Sequence of chain 1.B:
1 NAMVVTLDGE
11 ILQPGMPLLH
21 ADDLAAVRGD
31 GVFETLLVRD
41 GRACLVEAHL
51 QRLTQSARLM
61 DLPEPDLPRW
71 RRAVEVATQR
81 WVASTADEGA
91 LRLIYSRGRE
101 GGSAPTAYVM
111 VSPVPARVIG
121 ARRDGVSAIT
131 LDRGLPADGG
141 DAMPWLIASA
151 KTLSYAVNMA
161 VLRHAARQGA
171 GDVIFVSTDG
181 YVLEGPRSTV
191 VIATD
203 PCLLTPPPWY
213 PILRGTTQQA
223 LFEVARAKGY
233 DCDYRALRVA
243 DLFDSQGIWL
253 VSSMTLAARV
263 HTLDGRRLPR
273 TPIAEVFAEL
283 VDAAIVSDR

Binding-site contacts:
Ligand atom O2 contacts residue SER254 of chain 1.A at 3.8 Å.
Ligand atom C2 contacts residue ARG187 of chain 1.A at 4.1 Å.
Ligand atom C5 contacts residue PHE33 of chain 1.A at 4.0 Å (hydrophobic).
Ligand atom C4 contacts residue ARG28 of chain 1.B at 3.5 Å.
Ligand atom C5 contacts residue THR35 of chain 1.A at 3.4 Å.
Ligand atom C1 contacts residue ARG187 of chain 1.A at 4.2 Å.
Ligand atom C1 contacts residue PMP1 of chain 1.E at 4.2 Å.
Ligand atom O1 contacts residue SER255 of chain 1.A at 3.9 Å.
Ligand atom O2 contacts residue MET256 of chain 1.A at 3.6 Å.
Ligand atom O4 contacts residue PMP1 of chain 1.E at 3.1 Å (h-bond).
Ligand atom C1 contacts residue MET256 of chain 1.A at 3.6 Å (hydrophobic).
Ligand atom O2 contacts residue THR257 of chain 1.A at 2.8 Å (h-bond).
Ligand atom O5 contacts residue MET256 of chain 1.A at 4.0 Å.
Ligand atom O4 contacts residue PHE33 of chain 1.A at 3.6 Å.
Ligand atom O1 contacts residue SER254 of chain 1.A at 2.4 Å (h-bond).
Ligand atom O3 contacts residue THR35 of chain 1.A at 3.1 Å (h-bond).
Ligand atom O4 contacts residue LYS151 of chain 1.A at 3.5 Å (salt-bridge).
Ligand atom O4 contacts residue ARG28 of chain 1.B at 3.8 Å.
Ligand atom O3 contacts residue PHE33 of chain 1.A at 4.0 Å.
Ligand atom O1 contacts residue MET256 of chain 1.A at 3.0 Å (h-bond).
Ligand atom C3 contacts residue PMP1 of chain 1.E at 3.4 Å.
Ligand atom C2 contacts residue PMP1 of chain 1.E at 3.3 Å.
Ligand atom C1 contacts residue THR257 of chain 1.A at 3.3 Å.
Ligand atom C1 contacts residue SER254 of chain 1.A at 3.2 Å.
Ligand atom C5 contacts residue PMP1 of chain 1.E at 3.0 Å.
Ligand atom O5 contacts residue THR35 of chain 1.A at 4.1 Å.
Ligand atom O5 contacts residue SER255 of chain 1.A at 3.5 Å (h-bond).
Ligand atom C2 contacts residue SER254 of chain 1.A at 4.1 Å.
Ligand atom O3 contacts residue LYS151 of chain 1.A at 3.1 Å (salt-bridge).
Ligand atom C5 contacts residue ARG28 of chain 1.B at 4.1 Å.
Ligand atom O4 contacts residue TYR155 of chain 1.A at 4.1 Å.
Ligand atom C5 contacts residue LYS151 of chain 1.A at 3.7 Å.
Ligand atom O3 contacts residue PMP1 of chain 1.E at 3.0 Å (h-bond).
Ligand atom O2 contacts residue ARG117 of chain 1.A at 3.4 Å (salt-bridge).
Ligand atom O5 contacts residue SER254 of chain 1.A at 4.0 Å.
Ligand atom O1 contacts residue THR257 of chain 1.A at 2.7 Å (h-bond).
Ligand atom C4 contacts residue PMP1 of chain 1.E at 3.8 Å.
Ligand atom O5 contacts residue PMP1 of chain 1.E at 3.0 Å (h-bond).
Ligand atom C4 contacts residue THR35 of chain 1.A at 3.5 Å.
Ligand atom C2 contacts residue MET256 of chain 1.A at 4.0 Å (hydrophobic).

Sequence of chain 1.A:
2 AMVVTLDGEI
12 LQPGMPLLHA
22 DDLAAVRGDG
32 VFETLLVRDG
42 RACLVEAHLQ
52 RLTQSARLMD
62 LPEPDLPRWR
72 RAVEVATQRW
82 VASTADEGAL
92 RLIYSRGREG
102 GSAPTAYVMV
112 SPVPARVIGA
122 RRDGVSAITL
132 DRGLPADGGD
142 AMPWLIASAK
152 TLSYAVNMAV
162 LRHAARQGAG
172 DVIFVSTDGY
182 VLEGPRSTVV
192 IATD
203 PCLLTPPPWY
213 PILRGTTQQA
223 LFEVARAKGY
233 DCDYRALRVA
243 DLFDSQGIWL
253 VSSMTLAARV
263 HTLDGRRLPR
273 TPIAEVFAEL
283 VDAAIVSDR

This protein binds this small molecule.
Small molecule (SMILES): O=C(O)CCC(=O)C(=O)O